A small-molecule ligand and the protein it binds are described below.
Small molecule (SMILES): O=C(O)c1cccc(/C=N/n2c(S)nnc2-c2ccc(C(F)(F)F)cc2)c1

Sequence of chain 1.A:
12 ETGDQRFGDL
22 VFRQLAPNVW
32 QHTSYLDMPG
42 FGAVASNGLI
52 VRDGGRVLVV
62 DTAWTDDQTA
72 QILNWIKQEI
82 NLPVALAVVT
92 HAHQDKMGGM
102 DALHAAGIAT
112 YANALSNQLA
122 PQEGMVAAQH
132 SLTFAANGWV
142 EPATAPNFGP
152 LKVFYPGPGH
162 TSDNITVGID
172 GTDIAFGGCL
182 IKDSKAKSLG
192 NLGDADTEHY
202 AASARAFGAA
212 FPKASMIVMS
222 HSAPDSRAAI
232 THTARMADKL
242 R

Binding-site contacts:
Ligand atom S1 contacts residue CYS180 of chain 1.A at 3.6 Å.
Ligand atom S1 contacts residue HIS161 of chain 1.A at 3.4 Å.
Ligand atom S1 contacts residue HIS222 of chain 1.A at 3.5 Å (h-bond).
Ligand atom N4 contacts residue ASP96 of chain 1.A at 3.6 Å (salt-bridge).
Ligand atom N2 contacts residue ZN1 of chain 1.D at 3.6 Å.
Ligand atom S1 contacts residue ZN1 of chain 1.C at 3.5 Å.
Ligand atom N1 contacts residue HIS222 of chain 1.A at 3.8 Å.
Ligand atom C4 contacts residue VAL45 of chain 1.A at 3.7 Å (hydrophobic).
Ligand atom C8 contacts residue HIS161 of chain 1.A at 3.7 Å.
Ligand atom C1 contacts residue HIS222 of chain 1.A at 3.7 Å.
Ligand atom C9 contacts residue ASP96 of chain 1.A at 3.8 Å.
Ligand atom C3 contacts residue PHE42 of chain 1.A at 4.0 Å (hydrophobic).
Ligand atom N3 contacts residue ASP96 of chain 1.A at 3.5 Å (salt-bridge).
Ligand atom C11 contacts residue TRP65 of chain 1.A at 3.9 Å (hydrophobic).
Ligand atom N4 contacts residue HIS94 of chain 1.A at 3.3 Å.
Ligand atom C7 contacts residue HIS222 of chain 1.A at 3.6 Å.
Ligand atom S1 contacts residue ZN1 of chain 1.D at 2.3 Å.
Ligand atom N1 contacts residue ASP96 of chain 1.A at 3.8 Å.
Ligand atom C12 contacts residue MET39 of chain 1.A at 3.7 Å (hydrophobic).
Ligand atom N3 contacts residue HIS161 of chain 1.A at 3.4 Å (h-bond).
Ligand atom F1 contacts residue GLN95 of chain 1.A at 3.1 Å.
Ligand atom S1 contacts residue ASP96 of chain 1.A at 3.7 Å.
Ligand atom N2 contacts residue ASP96 of chain 1.A at 3.6 Å (salt-bridge).
Ligand atom N3 contacts residue HIS92 of chain 1.A at 3.6 Å (h-bond).
Ligand atom C8 contacts residue ZN1 of chain 1.C at 2.9 Å.
Ligand atom C17 contacts residue HIS222 of chain 1.A at 3.6 Å.
Ligand atom N3 contacts residue HIS94 of chain 1.A at 3.1 Å (h-bond).
Ligand atom C3 contacts residue VAL45 of chain 1.A at 3.8 Å (hydrophobic).
Ligand atom C8 contacts residue ASP96 of chain 1.A at 3.5 Å.
Ligand atom F2 contacts residue MET39 of chain 1.A at 3.7 Å.
Ligand atom C7 contacts residue ZN1 of chain 1.D at 3.9 Å.
Ligand atom N3 contacts residue ZN1 of chain 1.D at 3.8 Å.
Ligand atom C8 contacts residue ZN1 of chain 1.D at 3.0 Å.
Ligand atom F2 contacts residue LEU37 of chain 1.A at 3.8 Å.
Ligand atom N1 contacts residue ZN1 of chain 1.D at 3.7 Å.
Ligand atom O1 contacts residue HIS222 of chain 1.A at 3.7 Å.
Ligand atom F1 contacts residue LEU37 of chain 1.A at 3.9 Å.
Ligand atom N4 contacts residue ZN1 of chain 1.C at 3.0 Å.
Ligand atom N3 contacts residue ZN1 of chain 1.C at 2.0 Å.
Ligand atom C12 contacts residue TRP65 of chain 1.A at 3.9 Å (hydrophobic).